A protein and the small-molecule ligand that binds it are described below.
Small molecule (SMILES): CCC(=O)Nc1cccc(-c2c(-c3ccc(N4CCN(C)CC4)cc3)[nH]c3ncnc(OCC(C)C)c23)c1

Sequence of chain 1.A:
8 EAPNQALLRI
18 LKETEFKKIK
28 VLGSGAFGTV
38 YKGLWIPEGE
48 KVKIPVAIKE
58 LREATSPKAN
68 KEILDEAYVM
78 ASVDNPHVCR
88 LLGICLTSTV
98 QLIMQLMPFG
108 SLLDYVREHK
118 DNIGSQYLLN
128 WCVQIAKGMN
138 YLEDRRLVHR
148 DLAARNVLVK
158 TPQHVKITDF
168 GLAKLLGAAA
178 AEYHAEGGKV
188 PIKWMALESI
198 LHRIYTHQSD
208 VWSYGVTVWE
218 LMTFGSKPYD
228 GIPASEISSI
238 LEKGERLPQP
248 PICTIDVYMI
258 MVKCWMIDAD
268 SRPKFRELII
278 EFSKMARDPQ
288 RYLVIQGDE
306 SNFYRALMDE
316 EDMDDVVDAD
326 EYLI

Binding-site contacts:
Ligand atom CAR contacts residue PRO105 of chain 1.A at 3.4 Å (hydrophobic).
Ligand atom CAX contacts residue VAL37 of chain 1.A at 3.6 Å (hydrophobic).
Ligand atom CAM contacts residue MET101 of chain 1.A at 3.6 Å (hydrophobic).
Ligand atom N3 contacts residue ALA54 of chain 1.A at 3.7 Å.
Ligand atom CAJ contacts residue LEU29 of chain 1.A at 3.7 Å (hydrophobic).
Ligand atom CBB contacts residue ASN153 of chain 1.A at 3.6 Å.
Ligand atom CBB contacts residue ARG152 of chain 1.A at 3.8 Å.
Ligand atom C2 contacts residue LEU155 of chain 1.A at 3.8 Å (hydrophobic).
Ligand atom CBA contacts residue ARG152 of chain 1.A at 3.6 Å.
Ligand atom CAP contacts residue GLY107 of chain 1.A at 3.5 Å.
Ligand atom CAJ contacts residue GLY107 of chain 1.A at 3.8 Å.
Ligand atom CAS contacts residue LEU29 of chain 1.A at 3.6 Å (hydrophobic).
Ligand atom N1 contacts residue MET101 of chain 1.A at 3.6 Å.
Ligand atom CAQ contacts residue GLY107 of chain 1.A at 3.7 Å.
Ligand atom CAH contacts residue LEU29 of chain 1.A at 3.6 Å (hydrophobic).
Ligand atom NAG contacts residue MET104 of chain 1.A at 2.7 Å (h-bond).
Ligand atom CAJ contacts residue MET104 of chain 1.A at 3.8 Å (hydrophobic).
Ligand atom CAH contacts residue MET104 of chain 1.A at 3.6 Å (hydrophobic).
Ligand atom CBL contacts residue THR165 of chain 1.A at 3.7 Å.
Ligand atom N3 contacts residue LEU103 of chain 1.A at 3.7 Å.
Ligand atom CAS contacts residue MET104 of chain 1.A at 3.2 Å (hydrophobic).
Ligand atom CAW contacts residue VAL37 of chain 1.A at 3.6 Å (hydrophobic).
Ligand atom N3 contacts residue MET104 of chain 1.A at 2.8 Å (h-bond).
Ligand atom CAS contacts residue GLY107 of chain 1.A at 3.8 Å.
Ligand atom N1 contacts residue ALA54 of chain 1.A at 3.5 Å.
Ligand atom C2 contacts residue GLN102 of chain 1.A at 3.0 Å.
Ligand atom C4 contacts residue MET104 of chain 1.A at 3.6 Å (hydrophobic).
Ligand atom CAX contacts residue LEU29 of chain 1.A at 3.6 Å (hydrophobic).
Ligand atom CBB contacts residue ASP166 of chain 1.A at 3.6 Å.
Ligand atom N3 contacts residue LEU155 of chain 1.A at 3.8 Å.
Ligand atom C4 contacts residue LEU155 of chain 1.A at 3.8 Å (hydrophobic).
Ligand atom CBK contacts residue LYS56 of chain 1.A at 3.7 Å.
Ligand atom C2 contacts residue ALA54 of chain 1.A at 3.4 Å (hydrophobic).
Ligand atom C5 contacts residue LEU155 of chain 1.A at 3.7 Å (hydrophobic).
Ligand atom N3 contacts residue GLN102 of chain 1.A at 3.5 Å (h-bond).
Ligand atom C2 contacts residue MET104 of chain 1.A at 3.7 Å (hydrophobic).
Ligand atom CAR contacts residue GLY107 of chain 1.A at 3.7 Å.
Ligand atom C6 contacts residue LEU155 of chain 1.A at 3.7 Å (hydrophobic).
Ligand atom CAO contacts residue GLY107 of chain 1.A at 3.6 Å.
Ligand atom N1 contacts residue LEU155 of chain 1.A at 3.8 Å.